This protein binds this small molecule.
Small molecule (SMILES): CC(=O)N[C@@H]1[C@@H](O)[C@H](O)[C@@H](CO)O[C@H]1O

Binding-site contacts:
Ligand atom C2 contacts residue ASN354 of chain 1.G at 2.4 Å.
Ligand atom C2 contacts residue ARG413 of chain 1.G at 3.7 Å.
Ligand atom O5 contacts residue ASN354 of chain 1.G at 2.4 Å (h-bond).
Ligand atom C7 contacts residue ARG413 of chain 1.G at 3.7 Å.
Ligand atom C7 contacts residue TRP409 of chain 1.G at 4.5 Å (hydrophobic).
Ligand atom N2 contacts residue ARG413 of chain 1.G at 4.2 Å.
Ligand atom O7 contacts residue ARG413 of chain 1.G at 3.5 Å.
Ligand atom C4 contacts residue ASN354 of chain 1.G at 4.1 Å.
Ligand atom C8 contacts residue TRP409 of chain 1.G at 3.6 Å (hydrophobic).
Ligand atom C5 contacts residue ASN354 of chain 1.G at 3.6 Å.
Ligand atom C1 contacts residue ARG413 of chain 1.G at 3.7 Å.
Ligand atom C8 contacts residue THR412 of chain 1.G at 4.4 Å.
Ligand atom C3 contacts residue ASN354 of chain 1.G at 3.7 Å.
Ligand atom C1 contacts residue ASN354 of chain 1.G at 1.4 Å.
Ligand atom C4 contacts residue ARG413 of chain 1.G at 4.3 Å.
Ligand atom N2 contacts residue ASN354 of chain 1.G at 2.8 Å (h-bond).
Ligand atom C5 contacts residue ARG413 of chain 1.G at 4.4 Å.
Ligand atom C7 contacts residue ASN354 of chain 1.G at 3.9 Å.
Ligand atom O5 contacts residue ARG413 of chain 1.G at 3.5 Å (salt-bridge).
Ligand atom C8 contacts residue ARG413 of chain 1.G at 3.9 Å.

Sequence of chain 1.G:
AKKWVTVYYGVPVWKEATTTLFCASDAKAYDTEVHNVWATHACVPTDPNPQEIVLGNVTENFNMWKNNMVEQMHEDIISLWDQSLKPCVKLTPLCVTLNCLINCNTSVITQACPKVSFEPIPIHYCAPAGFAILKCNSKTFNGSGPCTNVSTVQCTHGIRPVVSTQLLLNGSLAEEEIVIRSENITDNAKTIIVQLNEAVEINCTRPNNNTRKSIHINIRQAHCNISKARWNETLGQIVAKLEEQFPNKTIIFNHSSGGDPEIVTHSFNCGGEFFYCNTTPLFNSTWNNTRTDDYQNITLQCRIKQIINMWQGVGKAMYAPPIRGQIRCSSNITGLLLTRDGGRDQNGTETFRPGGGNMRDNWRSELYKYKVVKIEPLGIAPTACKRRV